A small-molecule ligand and the protein it binds are described below.
Small molecule (SMILES): CON=C1C[C@@H](C)O[C@@H](O[C@@H]2[C@@H](C)[C@H](O[C@H]3C[C@@H](C)N(C)C[C@H](C)O3)[C@@H](C)C(=O)O[C@H]([C@@H](C)CO[C@@H]3O[C@H](C)[C@@H](O)[C@@H](OC)[C@H]3OC)[C@H](C)[C@@H](OC(=O)CC(C)C)[C@@H](C)C(=O)[C@@](C)(OC(=O)NC(C)(C)CNS(=O)(=O)c3ccccc3)C[C@@H]2C)[C@@H]1O

Sequence of chain 1.K:
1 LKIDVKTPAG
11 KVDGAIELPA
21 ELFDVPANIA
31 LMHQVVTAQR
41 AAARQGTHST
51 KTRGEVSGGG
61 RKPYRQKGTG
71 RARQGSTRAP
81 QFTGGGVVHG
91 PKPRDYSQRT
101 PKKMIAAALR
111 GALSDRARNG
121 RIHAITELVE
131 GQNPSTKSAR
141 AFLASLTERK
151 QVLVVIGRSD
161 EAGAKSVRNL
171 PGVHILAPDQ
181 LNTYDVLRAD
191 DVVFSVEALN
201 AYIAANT

Sequence of chain 1.X:
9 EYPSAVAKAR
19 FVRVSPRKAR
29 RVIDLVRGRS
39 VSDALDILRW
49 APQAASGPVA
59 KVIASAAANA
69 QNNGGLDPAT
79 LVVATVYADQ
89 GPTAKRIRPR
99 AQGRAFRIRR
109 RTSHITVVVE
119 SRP

Binding-site contacts:
Ligand atom C76 contacts residue GLN100 of chain 1.X at 3.7 Å.
Ligand atom C32 contacts residue ARG65 of chain 1.K at 3.3 Å.
Ligand atom C30 contacts residue ARG65 of chain 1.K at 3.7 Å.
Ligand atom C29 contacts residue ARG65 of chain 1.K at 4.0 Å.
Ligand atom O72 contacts residue GLN100 of chain 1.X at 4.3 Å.
Ligand atom O74 contacts residue GLN100 of chain 1.X at 3.1 Å (h-bond).
Ligand atom C75 contacts residue GLN100 of chain 1.X at 3.2 Å.
Ligand atom C33 contacts residue LYS67 of chain 1.K at 3.1 Å.
Ligand atom C32 contacts residue GLY68 of chain 1.K at 4.2 Å.
Ligand atom C34 contacts residue LYS67 of chain 1.K at 4.2 Å.
Ligand atom C73 contacts residue GLN100 of chain 1.X at 3.6 Å.
Ligand atom C23 contacts residue GLY68 of chain 1.K at 3.5 Å.
Ligand atom C23 contacts residue ARG65 of chain 1.K at 3.4 Å.
Ligand atom C34 contacts residue ARG65 of chain 1.K at 4.2 Å.
Ligand atom C33 contacts residue GLY68 of chain 1.K at 3.7 Å.
Ligand atom C31 contacts residue ARG65 of chain 1.K at 3.0 Å.
Ligand atom C32 contacts residue LYS67 of chain 1.K at 2.8 Å.
Ligand atom C31 contacts residue LYS67 of chain 1.K at 3.7 Å.
Ligand atom C34 contacts residue GLY68 of chain 1.K at 4.2 Å.
Ligand atom C33 contacts residue ARG65 of chain 1.K at 4.1 Å.
Ligand atom N25 contacts residue ARG65 of chain 1.K at 4.3 Å.